Sequence of chain 1.B:
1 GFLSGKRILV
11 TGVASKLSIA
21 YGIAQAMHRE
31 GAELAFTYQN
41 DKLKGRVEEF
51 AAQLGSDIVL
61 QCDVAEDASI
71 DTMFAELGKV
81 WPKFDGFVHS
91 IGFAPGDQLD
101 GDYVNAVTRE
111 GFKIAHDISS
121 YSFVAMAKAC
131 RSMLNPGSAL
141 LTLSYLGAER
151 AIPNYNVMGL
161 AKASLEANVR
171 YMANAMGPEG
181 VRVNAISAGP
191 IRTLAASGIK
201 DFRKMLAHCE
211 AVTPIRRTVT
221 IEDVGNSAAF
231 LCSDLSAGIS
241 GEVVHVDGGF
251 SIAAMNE

A protein and the small-molecule ligand that binds it are described below.
Small molecule (SMILES): Oc1cc(Cl)ccc1Oc1ccc(Cl)cc1Cl

Binding-site contacts:
Ligand atom C11 contacts residue MET158 of chain 1.B at 4.0 Å (hydrophobic).
Ligand atom C12 contacts residue MET158 of chain 1.B at 4.0 Å (hydrophobic).
Ligand atom CL14 contacts residue TYR145 of chain 1.B at 3.6 Å.
Ligand atom C8 contacts residue ALA195 of chain 1.B at 3.8 Å (hydrophobic).
Ligand atom O17 contacts residue NAD1 of chain 1.G at 2.5 Å (h-bond).
Ligand atom C10 contacts residue MET158 of chain 1.B at 4.0 Å (hydrophobic).
Ligand atom C2 contacts residue NAD1 of chain 1.G at 3.5 Å.
Ligand atom O7 contacts residue NAD1 of chain 1.G at 3.1 Å (h-bond).
Ligand atom C3 contacts residue NAD1 of chain 1.G at 3.1 Å.
Ligand atom C13 contacts residue MET158 of chain 1.B at 4.0 Å (hydrophobic).
Ligand atom CL15 contacts residue ALA94 of chain 1.B at 3.4 Å.
Ligand atom C9 contacts residue MET158 of chain 1.B at 4.0 Å (hydrophobic).
Ligand atom CL15 contacts residue LEU99 of chain 1.B at 3.6 Å.
Ligand atom C6 contacts residue TYR155 of chain 1.B at 3.5 Å (hydrophobic).
Ligand atom C1 contacts residue TYR145 of chain 1.B at 3.9 Å (hydrophobic).
Ligand atom C6 contacts residue NAD1 of chain 1.G at 3.5 Å.
Ligand atom CL16 contacts residue ALA195 of chain 1.B at 3.5 Å.
Ligand atom C4 contacts residue NAD1 of chain 1.G at 3.3 Å.
Ligand atom O17 contacts residue LYS162 of chain 1.B at 3.8 Å.
Ligand atom C10 contacts residue GLY92 of chain 1.B at 3.6 Å.
Ligand atom C3 contacts residue ALA196 of chain 1.B at 4.0 Å (hydrophobic).
Ligand atom C2 contacts residue ILE199 of chain 1.B at 3.7 Å (hydrophobic).
Ligand atom C13 contacts residue ILE199 of chain 1.B at 4.0 Å (hydrophobic).
Ligand atom C10 contacts residue ALA195 of chain 1.B at 3.8 Å (hydrophobic).
Ligand atom CL16 contacts residue GLY92 of chain 1.B at 3.5 Å.
Ligand atom C8 contacts residue MET158 of chain 1.B at 4.0 Å (hydrophobic).
Ligand atom CL16 contacts residue NAD1 of chain 1.G at 3.5 Å.
Ligand atom C3 contacts residue ILE199 of chain 1.B at 3.5 Å (hydrophobic).
Ligand atom C1 contacts residue TYR155 of chain 1.B at 3.5 Å (hydrophobic).
Ligand atom C9 contacts residue ALA195 of chain 1.B at 3.4 Å (hydrophobic).
Ligand atom C12 contacts residue LEU99 of chain 1.B at 3.7 Å (hydrophobic).
Ligand atom CL14 contacts residue NAD1 of chain 1.G at 3.6 Å.
Ligand atom C1 contacts residue NAD1 of chain 1.G at 3.5 Å.
Ligand atom O17 contacts residue TYR155 of chain 1.B at 2.6 Å (h-bond).
Ligand atom C4 contacts residue ALA196 of chain 1.B at 3.8 Å (hydrophobic).
Ligand atom C8 contacts residue NAD1 of chain 1.G at 3.8 Å.
Ligand atom CL14 contacts residue PHE202 of chain 1.B at 3.7 Å.
Ligand atom C3 contacts residue PHE202 of chain 1.B at 3.9 Å (hydrophobic).
Ligand atom C5 contacts residue NAD1 of chain 1.G at 3.4 Å.
Ligand atom C4 contacts residue ILE199 of chain 1.B at 3.9 Å (hydrophobic).